Sequence of chain 12.A:
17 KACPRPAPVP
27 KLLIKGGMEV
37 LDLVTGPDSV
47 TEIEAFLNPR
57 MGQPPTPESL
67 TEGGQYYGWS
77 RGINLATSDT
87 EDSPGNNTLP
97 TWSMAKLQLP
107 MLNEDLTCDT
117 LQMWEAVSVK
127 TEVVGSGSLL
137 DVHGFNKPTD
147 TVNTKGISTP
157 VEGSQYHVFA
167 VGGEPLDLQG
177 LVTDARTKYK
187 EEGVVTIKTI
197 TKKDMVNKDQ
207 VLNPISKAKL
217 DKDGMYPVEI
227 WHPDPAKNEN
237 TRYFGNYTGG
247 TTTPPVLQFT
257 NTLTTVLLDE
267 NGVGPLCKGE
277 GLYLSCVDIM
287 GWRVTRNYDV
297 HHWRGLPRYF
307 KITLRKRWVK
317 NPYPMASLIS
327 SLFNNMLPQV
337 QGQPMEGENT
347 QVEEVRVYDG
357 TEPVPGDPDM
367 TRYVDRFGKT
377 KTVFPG

Sequence of chain 12.E:
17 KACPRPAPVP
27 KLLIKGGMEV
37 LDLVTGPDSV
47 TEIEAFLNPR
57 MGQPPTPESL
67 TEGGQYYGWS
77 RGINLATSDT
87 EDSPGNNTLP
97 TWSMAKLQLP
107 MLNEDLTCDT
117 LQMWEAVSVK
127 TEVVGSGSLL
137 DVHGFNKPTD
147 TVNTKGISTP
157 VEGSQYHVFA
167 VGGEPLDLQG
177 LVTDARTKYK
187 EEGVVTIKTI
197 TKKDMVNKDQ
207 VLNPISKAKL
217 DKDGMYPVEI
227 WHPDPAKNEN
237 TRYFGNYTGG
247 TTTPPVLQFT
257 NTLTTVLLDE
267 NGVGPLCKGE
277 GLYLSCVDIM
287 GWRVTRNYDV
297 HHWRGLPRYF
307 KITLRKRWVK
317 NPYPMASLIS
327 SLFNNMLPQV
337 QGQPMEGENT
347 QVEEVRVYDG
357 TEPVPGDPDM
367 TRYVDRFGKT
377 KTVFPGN

This protein binds this small molecule.
Small molecule (SMILES): CC(=O)N[C@@H]1[C@@H](O[C@@H]2O[C@H](CO)[C@H](O)[C@H](O[C@]3(C(=O)O)C[C@H](O)[C@@H](NC(C)=O)[C@H]([C@H](O)[C@H](O)CO)O3)[C@H]2O)[C@H](O)[C@@H](CO[C@]2(C(=O)O)C[C@H](O)[C@@H](NC(C)=O)[C@H]([C@H](O)[C@H](O)CO)O2)O[C@H]1O

Binding-site contacts:
Ligand atom O4 contacts residue HIS298 of chain 12.E at 3.0 Å (h-bond).
Ligand atom O1A contacts residue GLY78 of chain 12.E at 3.3 Å (h-bond).
Ligand atom C5 contacts residue ASN93 of chain 12.E at 4.1 Å.
Ligand atom O10 contacts residue THR291 of chain 12.E at 3.8 Å.
Ligand atom C1 contacts residue SER89 of chain 12.E at 4.2 Å.
Ligand atom C6 contacts residue TYR72 of chain 12.E at 3.3 Å (hydrophobic).
Ligand atom C6 contacts residue ASN93 of chain 12.E at 3.4 Å.
Ligand atom O4 contacts residue ILE79 of chain 12.E at 3.5 Å (h-bond).
Ligand atom O1A contacts residue TYR72 of chain 12.E at 3.5 Å.
Ligand atom C3 contacts residue GLY78 of chain 12.E at 4.0 Å.
Ligand atom C8 contacts residue ARG77 of chain 12.E at 4.2 Å.
Ligand atom C3 contacts residue HIS298 of chain 12.E at 3.8 Å.
Ligand atom O4 contacts residue TYR72 of chain 12.E at 4.2 Å.
Ligand atom C1 contacts residue TYR72 of chain 12.E at 3.8 Å (hydrophobic).
Ligand atom C1 contacts residue ARG77 of chain 12.E at 3.4 Å.
Ligand atom O10 contacts residue ASN293 of chain 12.E at 3.9 Å.
Ligand atom C1 contacts residue GLY78 of chain 12.E at 4.0 Å.
Ligand atom O8 contacts residue TYR72 of chain 12.E at 3.5 Å (h-bond).
Ligand atom O6 contacts residue ASN93 of chain 12.E at 3.5 Å (h-bond).
Ligand atom O1B contacts residue ASN80 of chain 12.E at 4.2 Å.
Ligand atom O1B contacts residue SER89 of chain 12.E at 4.1 Å.
Ligand atom O1A contacts residue ARG77 of chain 12.E at 3.1 Å (salt-bridge).
Ligand atom O4 contacts residue GLY78 of chain 12.E at 3.0 Å.
Ligand atom C4 contacts residue HIS298 of chain 12.E at 3.6 Å.
Ligand atom C2 contacts residue GLY78 of chain 12.E at 4.1 Å.
Ligand atom O3 contacts residue GLY78 of chain 12.E at 3.6 Å.
Ligand atom O1B contacts residue TYR72 of chain 12.E at 3.8 Å.
Ligand atom C4 contacts residue GLY78 of chain 12.E at 3.3 Å.
Ligand atom C8 contacts residue TYR72 of chain 12.E at 4.1 Å (hydrophobic).
Ligand atom O1B contacts residue ARG77 of chain 12.E at 2.8 Å (salt-bridge).
Ligand atom C4 contacts residue TYR72 of chain 12.E at 3.4 Å (hydrophobic).
Ligand atom C5 contacts residue TYR72 of chain 12.E at 3.4 Å (hydrophobic).
Ligand atom O4 contacts residue THR291 of chain 12.E at 3.4 Å.
Ligand atom O4 contacts residue VAL296 of chain 12.E at 4.0 Å.
Ligand atom C3 contacts residue VAL296 of chain 12.E at 3.7 Å (hydrophobic).
Ligand atom C11 contacts residue ASP85 of chain 12.A at 3.8 Å.
Ligand atom C7 contacts residue TYR72 of chain 12.E at 3.9 Å (hydrophobic).
Ligand atom O1A contacts residue SER89 of chain 12.E at 3.4 Å (h-bond).
Ligand atom N5 contacts residue TYR72 of chain 12.E at 3.1 Å (h-bond).
Ligand atom C3 contacts residue GLY78 of chain 12.E at 4.0 Å.